This protein binds this small molecule.
Small molecule (SMILES): O=C(CCCCn1ccnc1)N[C@@H](Cc1ccccc1)C(=O)O

Binding-site contacts:
Ligand atom C09 contacts residue LEU191 of chain 1.A at 3.7 Å (hydrophobic).
Ligand atom C15 contacts residue SER75 of chain 1.A at 4.2 Å.
Ligand atom C02 contacts residue ALA77 of chain 1.A at 4.2 Å (hydrophobic).
Ligand atom C12 contacts residue MET357 of chain 1.A at 4.2 Å (hydrophobic).
Ligand atom O01 contacts residue SER75 of chain 1.A at 4.1 Å.
Ligand atom O13 contacts residue MET357 of chain 1.A at 3.8 Å.
Ligand atom C08 contacts residue PRO28 of chain 1.A at 3.7 Å (hydrophobic).
Ligand atom O01 contacts residue ALA333 of chain 1.A at 3.4 Å.
Ligand atom N22 contacts residue LEU440 of chain 1.A at 4.0 Å.
Ligand atom N19 contacts residue LEU440 of chain 1.A at 4.3 Å.
Ligand atom C21 contacts residue ILE266 of chain 1.A at 4.0 Å (hydrophobic).
Ligand atom C10 contacts residue LEU191 of chain 1.A at 3.9 Å (hydrophobic).
Ligand atom C23 contacts residue VAL271 of chain 1.A at 4.1 Å (hydrophobic).
Ligand atom C16 contacts residue ALA333 of chain 1.A at 3.7 Å (hydrophobic).
Ligand atom C07 contacts residue PRO28 of chain 1.A at 3.7 Å (hydrophobic).
Ligand atom C18 contacts residue LEU440 of chain 1.A at 4.2 Å (hydrophobic).
Ligand atom C04 contacts residue ALA333 of chain 1.A at 4.2 Å (hydrophobic).
Ligand atom O01 contacts residue MET357 of chain 1.A at 3.5 Å.
Ligand atom N22 contacts residue ILE266 of chain 1.A at 4.0 Å.
Ligand atom C18 contacts residue ALA331 of chain 1.A at 4.1 Å (hydrophobic).
Ligand atom C10 contacts residue LEU440 of chain 1.A at 4.2 Å (hydrophobic).
Ligand atom C20 contacts residue LEU78 of chain 1.A at 4.1 Å (hydrophobic).
Ligand atom O13 contacts residue LEU32 of chain 1.A at 3.8 Å.
Ligand atom C23 contacts residue LEU440 of chain 1.A at 3.6 Å (hydrophobic).
Ligand atom C05 contacts residue LEU32 of chain 1.A at 4.3 Å (hydrophobic).
Ligand atom C11 contacts residue PRO28 of chain 1.A at 3.9 Å (hydrophobic).
Ligand atom O13 contacts residue TYR54 of chain 1.A at 2.6 Å (h-bond).
Ligand atom C05 contacts residue VAL29 of chain 1.A at 3.5 Å (hydrophobic).
Ligand atom O14 contacts residue TYR54 of chain 1.A at 3.9 Å.
Ligand atom C08 contacts residue LEU23 of chain 1.A at 4.3 Å (hydrophobic).
Ligand atom C15 contacts residue ALA77 of chain 1.A at 3.6 Å (hydrophobic).
Ligand atom C17 contacts residue ALA333 of chain 1.A at 4.2 Å (hydrophobic).
Ligand atom C10 contacts residue PRO28 of chain 1.A at 3.7 Å (hydrophobic).
Ligand atom C12 contacts residue TYR54 of chain 1.A at 3.6 Å (hydrophobic).
Ligand atom C07 contacts residue LEU23 of chain 1.A at 4.3 Å (hydrophobic).
Ligand atom C02 contacts residue ALA333 of chain 1.A at 4.1 Å (hydrophobic).
Ligand atom C10 contacts residue MET188 of chain 1.A at 4.1 Å (hydrophobic).
Ligand atom C06 contacts residue PRO28 of chain 1.A at 4.0 Å (hydrophobic).
Ligand atom C09 contacts residue PRO28 of chain 1.A at 3.7 Å (hydrophobic).
Ligand atom N22 contacts residue VAL271 of chain 1.A at 4.1 Å.

Sequence of chain 1.A:
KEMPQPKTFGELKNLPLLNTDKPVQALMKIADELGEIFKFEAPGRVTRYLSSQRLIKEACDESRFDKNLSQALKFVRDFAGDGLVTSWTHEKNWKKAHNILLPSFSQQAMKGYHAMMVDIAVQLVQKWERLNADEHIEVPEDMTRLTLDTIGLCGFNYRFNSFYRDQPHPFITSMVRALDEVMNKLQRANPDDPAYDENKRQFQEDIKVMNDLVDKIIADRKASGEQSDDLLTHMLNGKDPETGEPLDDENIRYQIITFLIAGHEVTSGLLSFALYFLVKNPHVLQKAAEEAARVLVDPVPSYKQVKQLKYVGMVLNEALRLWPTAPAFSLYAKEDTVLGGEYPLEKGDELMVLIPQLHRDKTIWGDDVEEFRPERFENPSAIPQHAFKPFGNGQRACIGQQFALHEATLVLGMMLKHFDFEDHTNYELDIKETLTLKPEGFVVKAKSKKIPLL